This small molecule binds to this protein.
Small molecule (SMILES): O=C(O)Cc1ccc(C[C@H]2CCC[C@@H]2CC(=O)O)cc1

Binding-site contacts:
Ligand atom C07 contacts residue GLY118 of chain 1.B at 3.2 Å.
Ligand atom O16 contacts residue LYS22 of chain 1.B at 3.3 Å (salt-bridge).
Ligand atom C09 contacts residue SO41 of chain 1.I at 3.0 Å.
Ligand atom C11 contacts residue THR18 of chain 1.B at 3.3 Å.
Ligand atom C08 contacts residue L5A1 of chain 1.H at 0.6 Å.
Ligand atom O20 contacts residue LEU153 of chain 1.A at 2.8 Å (h-bond).
Ligand atom C03 contacts residue ALA80 of chain 1.B at 3.3 Å (hydrophobic).
Ligand atom C18 contacts residue LEU153 of chain 1.A at 3.4 Å (hydrophobic).
Ligand atom C06 contacts residue L5A1 of chain 1.H at 0.2 Å.
Ligand atom O16 contacts residue L5A1 of chain 1.H at 0.4 Å (h-bond).
Ligand atom C07 contacts residue L5A1 of chain 1.H at 0.3 Å.
Ligand atom O20 contacts residue L5A1 of chain 1.H at 0.2 Å (h-bond).
Ligand atom C04 contacts residue L5A1 of chain 1.H at 0.1 Å.
Ligand atom O15 contacts residue LYS22 of chain 1.B at 3.1 Å (salt-bridge).
Ligand atom O15 contacts residue GLY19 of chain 1.B at 3.1 Å (h-bond).
Ligand atom C14 contacts residue ARG52 of chain 1.B at 3.4 Å.
Ligand atom C05 contacts residue L5A1 of chain 1.H at 0.2 Å.
Ligand atom O20 contacts residue THR152 of chain 1.A at 3.0 Å (h-bond).
Ligand atom C14 contacts residue L5A1 of chain 1.H at 0.7 Å.
Ligand atom C11 contacts residue L5A1 of chain 1.H at 0.7 Å.
Ligand atom C02 contacts residue L5A1 of chain 1.H at 0.1 Å.
Ligand atom C03 contacts residue L5A1 of chain 1.H at 0.1 Å.
Ligand atom C13 contacts residue L5A1 of chain 1.H at 0.6 Å.
Ligand atom O19 contacts residue L5A1 of chain 1.H at 0.2 Å (h-bond).
Ligand atom C03 contacts residue VAL122 of chain 1.B at 3.4 Å (hydrophobic).
Ligand atom O15 contacts residue L5A1 of chain 1.H at 0.5 Å (h-bond).
Ligand atom C01 contacts residue L5A1 of chain 1.H at 0.1 Å.
Ligand atom O15 contacts residue THR18 of chain 1.B at 2.5 Å (h-bond).
Ligand atom C09 contacts residue L5A1 of chain 1.H at 0.3 Å.
Ligand atom O20 contacts residue GLY151 of chain 1.A at 3.0 Å (h-bond).
Ligand atom C17 contacts residue L5A1 of chain 1.H at 0.2 Å.
Ligand atom C18 contacts residue L5A1 of chain 1.H at 0.1 Å.
Ligand atom C02 contacts residue ALA80 of chain 1.B at 3.5 Å (hydrophobic).
Ligand atom C12 contacts residue L5A1 of chain 1.H at 0.3 Å.
Ligand atom O16 contacts residue GLY118 of chain 1.B at 3.4 Å (h-bond).
Ligand atom O15 contacts residue SO41 of chain 1.I at 2.9 Å (h-bond).
Ligand atom O19 contacts residue ASN154 of chain 1.A at 3.0 Å (h-bond).
Ligand atom C10 contacts residue L5A1 of chain 1.H at 0.9 Å.
Ligand atom O16 contacts residue SO41 of chain 1.I at 3.3 Å (h-bond).
Ligand atom C01 contacts residue LEU150 of chain 1.A at 3.5 Å (hydrophobic).

Sequence of chain 1.B:
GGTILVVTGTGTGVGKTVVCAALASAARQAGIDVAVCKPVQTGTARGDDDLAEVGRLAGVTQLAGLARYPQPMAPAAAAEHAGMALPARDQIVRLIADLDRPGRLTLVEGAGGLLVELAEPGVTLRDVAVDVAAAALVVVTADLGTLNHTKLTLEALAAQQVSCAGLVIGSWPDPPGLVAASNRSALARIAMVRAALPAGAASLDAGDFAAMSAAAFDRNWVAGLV

Sequence of chain 1.A:
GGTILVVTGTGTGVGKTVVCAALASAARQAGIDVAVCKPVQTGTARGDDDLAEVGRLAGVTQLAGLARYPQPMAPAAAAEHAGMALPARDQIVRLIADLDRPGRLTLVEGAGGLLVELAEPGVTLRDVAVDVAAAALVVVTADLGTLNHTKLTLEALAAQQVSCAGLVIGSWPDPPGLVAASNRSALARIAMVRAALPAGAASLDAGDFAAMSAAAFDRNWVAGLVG